A small-molecule ligand and the protein it binds are described below.
Small molecule (SMILES): Nc1ncnc2c1ncn2[C@@H]1O[C@H](COP(=O)(O)OP(=O)(O)OP(O)(O)=S)[C@@H](O)[C@H]1O

Binding-site contacts:
Ligand atom N3 contacts residue ARG50 of chain 1.G at 3.9 Å.
Ligand atom O2G contacts residue ARG50 of chain 1.G at 2.4 Å (salt-bridge).
Ligand atom N1 contacts residue ASN48 of chain 1.G at 3.8 Å.
Ligand atom C2' contacts residue ARG50 of chain 1.G at 4.0 Å.
Ligand atom PG contacts residue ARG50 of chain 1.G at 3.9 Å.
Ligand atom O4' contacts residue PHE183 of chain 1.A at 4.0 Å.
Ligand atom C5' contacts residue PHE183 of chain 1.A at 3.3 Å (hydrophobic).
Ligand atom C6 contacts residue ARG50 of chain 1.G at 3.1 Å.
Ligand atom N6 contacts residue ARG50 of chain 1.G at 3.0 Å.
Ligand atom N1 contacts residue ARG50 of chain 1.G at 2.7 Å (salt-bridge).
Ligand atom O1A contacts residue PHE333 of chain 1.A at 3.9 Å.
Ligand atom C4' contacts residue PHE183 of chain 1.A at 3.3 Å (hydrophobic).
Ligand atom C2 contacts residue LEU205 of chain 1.A at 4.1 Å (hydrophobic).
Ligand atom C1' contacts residue ILE182 of chain 1.A at 3.7 Å (hydrophobic).
Ligand atom O2' contacts residue ARG50 of chain 1.G at 4.2 Å.
Ligand atom O4' contacts residue ILE182 of chain 1.A at 3.2 Å.
Ligand atom N9 contacts residue ARG50 of chain 1.G at 4.0 Å.
Ligand atom C6 contacts residue TYR330 of chain 1.A at 3.7 Å (hydrophobic).
Ligand atom O1B contacts residue LYS185 of chain 1.A at 2.2 Å.
Ligand atom O3B contacts residue LYS185 of chain 1.A at 3.8 Å.
Ligand atom C6 contacts residue ASN48 of chain 1.G at 4.0 Å.
Ligand atom N1 contacts residue TYR330 of chain 1.A at 3.8 Å.
Ligand atom O3G contacts residue ARG50 of chain 1.G at 3.7 Å.
Ligand atom O2A contacts residue ARG50 of chain 1.G at 3.4 Å (salt-bridge).
Ligand atom N7 contacts residue ARG50 of chain 1.G at 3.0 Å.
Ligand atom N6 contacts residue TYR330 of chain 1.A at 3.0 Å (h-bond).
Ligand atom C5' contacts residue PHE333 of chain 1.A at 3.9 Å (hydrophobic).
Ligand atom O3A contacts residue LYS185 of chain 1.A at 3.4 Å.
Ligand atom N1 contacts residue ILE49 of chain 1.G at 3.6 Å.
Ligand atom O5' contacts residue PHE183 of chain 1.A at 3.8 Å.
Ligand atom C2 contacts residue ARG50 of chain 1.G at 3.3 Å.
Ligand atom N6 contacts residue ASN48 of chain 1.G at 3.3 Å (h-bond).
Ligand atom C4 contacts residue ARG50 of chain 1.G at 3.8 Å.
Ligand atom O1A contacts residue GLY334 of chain 1.A at 3.3 Å.
Ligand atom C5 contacts residue ARG50 of chain 1.G at 3.1 Å.
Ligand atom PB contacts residue LYS185 of chain 1.A at 3.5 Å.
Ligand atom O5' contacts residue SER184 of chain 1.A at 4.2 Å.
Ligand atom O5' contacts residue LYS185 of chain 1.A at 3.6 Å (salt-bridge).
Ligand atom C8 contacts residue ARG50 of chain 1.G at 3.2 Å.
Ligand atom C5' contacts residue SER184 of chain 1.A at 4.1 Å.

Sequence of chain 1.G:
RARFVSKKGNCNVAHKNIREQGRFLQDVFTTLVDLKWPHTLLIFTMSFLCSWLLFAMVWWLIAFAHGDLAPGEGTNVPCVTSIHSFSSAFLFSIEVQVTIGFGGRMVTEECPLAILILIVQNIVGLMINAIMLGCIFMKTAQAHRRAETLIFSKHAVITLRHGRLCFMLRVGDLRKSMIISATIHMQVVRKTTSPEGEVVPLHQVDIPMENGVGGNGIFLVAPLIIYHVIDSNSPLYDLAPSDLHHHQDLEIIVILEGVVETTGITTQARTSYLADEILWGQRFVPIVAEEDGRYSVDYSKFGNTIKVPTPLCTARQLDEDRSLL

Sequence of chain 1.H:
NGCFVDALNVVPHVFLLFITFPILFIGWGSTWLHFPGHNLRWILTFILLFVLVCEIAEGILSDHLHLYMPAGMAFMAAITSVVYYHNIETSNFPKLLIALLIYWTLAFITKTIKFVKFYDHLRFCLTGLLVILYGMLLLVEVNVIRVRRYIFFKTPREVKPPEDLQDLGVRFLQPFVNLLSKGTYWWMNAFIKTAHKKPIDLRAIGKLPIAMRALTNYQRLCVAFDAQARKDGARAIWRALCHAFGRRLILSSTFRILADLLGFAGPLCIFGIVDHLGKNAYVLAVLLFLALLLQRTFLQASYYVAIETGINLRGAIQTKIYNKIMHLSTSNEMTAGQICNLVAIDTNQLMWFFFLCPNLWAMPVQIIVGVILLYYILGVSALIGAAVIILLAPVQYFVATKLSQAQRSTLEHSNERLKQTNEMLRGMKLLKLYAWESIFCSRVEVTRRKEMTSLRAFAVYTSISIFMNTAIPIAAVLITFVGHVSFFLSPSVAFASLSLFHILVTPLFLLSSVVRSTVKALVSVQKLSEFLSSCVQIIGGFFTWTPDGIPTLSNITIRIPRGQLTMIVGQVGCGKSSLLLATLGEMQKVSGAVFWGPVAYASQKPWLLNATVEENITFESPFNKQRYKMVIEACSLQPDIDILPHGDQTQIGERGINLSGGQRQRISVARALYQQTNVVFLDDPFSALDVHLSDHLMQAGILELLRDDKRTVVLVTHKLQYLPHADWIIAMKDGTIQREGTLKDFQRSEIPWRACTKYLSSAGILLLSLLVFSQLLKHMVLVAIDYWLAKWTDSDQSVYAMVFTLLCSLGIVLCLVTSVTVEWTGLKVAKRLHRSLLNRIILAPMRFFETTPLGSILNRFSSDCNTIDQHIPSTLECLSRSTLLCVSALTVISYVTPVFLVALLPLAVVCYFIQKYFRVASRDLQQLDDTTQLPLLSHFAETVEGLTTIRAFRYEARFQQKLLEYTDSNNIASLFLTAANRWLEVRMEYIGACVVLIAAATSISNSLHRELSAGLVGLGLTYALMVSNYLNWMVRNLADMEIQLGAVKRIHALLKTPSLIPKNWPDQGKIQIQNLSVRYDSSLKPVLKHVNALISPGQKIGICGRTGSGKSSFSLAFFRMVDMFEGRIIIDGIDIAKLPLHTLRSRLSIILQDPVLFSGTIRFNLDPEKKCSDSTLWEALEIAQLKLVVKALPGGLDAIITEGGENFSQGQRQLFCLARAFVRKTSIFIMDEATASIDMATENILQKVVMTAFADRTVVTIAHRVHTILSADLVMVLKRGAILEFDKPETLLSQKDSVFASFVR

Sequence of chain 1.A:
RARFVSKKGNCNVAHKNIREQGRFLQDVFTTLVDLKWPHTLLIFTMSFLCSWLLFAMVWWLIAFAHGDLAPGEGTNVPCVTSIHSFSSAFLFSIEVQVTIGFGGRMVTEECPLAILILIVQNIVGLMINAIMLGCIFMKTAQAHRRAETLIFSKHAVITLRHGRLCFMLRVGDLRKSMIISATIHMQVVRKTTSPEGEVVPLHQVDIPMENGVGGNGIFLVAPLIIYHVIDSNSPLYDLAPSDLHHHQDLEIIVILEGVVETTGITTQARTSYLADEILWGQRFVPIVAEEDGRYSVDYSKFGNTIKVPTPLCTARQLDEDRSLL